Binding-site contacts:
Ligand atom CA contacts residue GLN36 of chain 1.B at 3.2 Å.
Ligand atom CD2 contacts residue PHE88 of chain 1.B at 3.5 Å (hydrophobic).
Ligand atom CA contacts residue CYS168 of chain 1.B at 3.5 Å (hydrophobic).
Ligand atom OD1 contacts residue ARG139 of chain 1.B at 3.6 Å.
Ligand atom C contacts residue MET35 of chain 1.B at 3.4 Å (hydrophobic).
Ligand atom O contacts residue ASN37 of chain 1.B at 2.8 Å (h-bond).
Ligand atom CE2 contacts residue TYR45 of chain 1.B at 3.5 Å (hydrophobic).
Ligand atom CE2 contacts residue PHE88 of chain 1.B at 3.5 Å (hydrophobic).
Ligand atom CB contacts residue MET46 of chain 1.B at 3.4 Å (hydrophobic).
Ligand atom OD2 contacts residue ARG139 of chain 1.B at 2.9 Å.
Ligand atom CG contacts residue VAL141 of chain 1.B at 3.6 Å (hydrophobic).
Ligand atom CA contacts residue MET35 of chain 1.B at 3.6 Å (hydrophobic).
Ligand atom CB contacts residue GLN36 of chain 1.B at 3.7 Å.
Ligand atom CB contacts residue MET39 of chain 1.B at 3.4 Å (hydrophobic).
Ligand atom N contacts residue LEU34 of chain 1.B at 2.9 Å (h-bond).
Ligand atom OH contacts residue ILE44 of chain 1.B at 3.7 Å.
Ligand atom CE1 contacts residue ASN37 of chain 1.B at 3.6 Å.
Ligand atom CD contacts residue VAL141 of chain 1.B at 3.3 Å (hydrophobic).
Ligand atom O contacts residue ASN37 of chain 1.B at 3.7 Å.
Ligand atom O contacts residue MET35 of chain 1.B at 3.2 Å.
Ligand atom N contacts residue LEU34 of chain 1.B at 3.2 Å (h-bond).
Ligand atom N contacts residue MET35 of chain 1.B at 3.6 Å.
Ligand atom N contacts residue PHE136 of chain 1.B at 3.4 Å.
Ligand atom O contacts residue PHE136 of chain 1.B at 3.3 Å.
Ligand atom CD contacts residue PHE136 of chain 1.B at 3.5 Å (hydrophobic).
Ligand atom CZ contacts residue TYR45 of chain 1.B at 3.7 Å (hydrophobic).
Ligand atom CE2 contacts residue GLY19 of chain 1.B at 3.7 Å.
Ligand atom O contacts residue PHE136 of chain 1.B at 3.3 Å.
Ligand atom CG contacts residue MET46 of chain 1.B at 3.6 Å (hydrophobic).
Ligand atom C contacts residue GLN36 of chain 1.B at 3.6 Å.
Ligand atom CB contacts residue VAL169 of chain 1.B at 3.5 Å (hydrophobic).
Ligand atom C contacts residue PHE136 of chain 1.B at 3.6 Å (hydrophobic).
Ligand atom C contacts residue PHE136 of chain 1.B at 3.5 Å (hydrophobic).
Ligand atom CD2 contacts residue TYR45 of chain 1.B at 3.5 Å (hydrophobic).
Ligand atom CD1 contacts residue GLN36 of chain 1.B at 3.7 Å.
Ligand atom O contacts residue ARG83 of chain 1.B at 3.0 Å (salt-bridge).
Ligand atom N contacts residue GLN36 of chain 1.B at 2.9 Å (h-bond).
Ligand atom CB contacts residue CYS50 of chain 1.B at 3.5 Å (hydrophobic).
Ligand atom CA contacts residue LEU34 of chain 1.B at 3.7 Å (hydrophobic).
Ligand atom O contacts residue GLN36 of chain 1.B at 2.8 Å (h-bond).

This protein binds this small molecule.
Small molecule (SMILES): CC(C)C[C@H](NC(=O)[C@H](Cc1c[nH]c2ccccc12)NC(=O)CCN)C(=O)N[C@@H](C)C(=O)N[C@@H](Cc1ccc(O)cc1)C(=O)N1CCC[C@H]1C(=O)N[C@@H](CC(=O)O)C(=O)N[C@@H](CO)C(=O)N[C@H](C(=O)N1CCC[C@H]1C(=O)N[C@@H](Cc1ccc(O)cc1)C(N)=O)C(C)C

Sequence of chain 1.B:
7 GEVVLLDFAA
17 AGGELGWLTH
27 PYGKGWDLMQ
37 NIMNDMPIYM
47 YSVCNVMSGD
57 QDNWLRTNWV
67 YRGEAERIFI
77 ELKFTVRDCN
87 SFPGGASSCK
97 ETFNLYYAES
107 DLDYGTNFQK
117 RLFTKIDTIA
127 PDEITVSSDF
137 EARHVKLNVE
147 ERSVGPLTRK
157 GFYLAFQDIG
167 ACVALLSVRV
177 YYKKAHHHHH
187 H